Sequence of chain 1.B:
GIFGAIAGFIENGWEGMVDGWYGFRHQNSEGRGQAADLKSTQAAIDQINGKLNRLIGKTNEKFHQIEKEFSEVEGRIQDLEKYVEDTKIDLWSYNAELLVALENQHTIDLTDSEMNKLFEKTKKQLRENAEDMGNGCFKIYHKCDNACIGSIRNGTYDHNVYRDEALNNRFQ

This small molecule binds to this protein.
Small molecule (SMILES): CC(=O)N[C@@H]1[C@@H](O)[C@H](O)[C@@H](CO)O[C@H]1O

Sequence of chain 1.A:
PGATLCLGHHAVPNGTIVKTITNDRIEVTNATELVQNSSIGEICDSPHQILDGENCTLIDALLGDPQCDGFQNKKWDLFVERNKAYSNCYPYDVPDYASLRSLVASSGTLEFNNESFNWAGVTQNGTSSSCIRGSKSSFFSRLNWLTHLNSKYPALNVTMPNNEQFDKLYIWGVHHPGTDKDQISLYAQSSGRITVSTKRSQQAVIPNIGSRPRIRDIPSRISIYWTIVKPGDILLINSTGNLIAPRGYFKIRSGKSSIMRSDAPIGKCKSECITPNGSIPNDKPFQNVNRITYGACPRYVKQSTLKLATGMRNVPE

Binding-site contacts:
Ligand atom O7 contacts residue ASN32 of chain 1.A at 4.0 Å.
Ligand atom C6 contacts residue PEG1 of chain 1.W at 3.8 Å.
Ligand atom C3 contacts residue ASN32 of chain 1.A at 3.8 Å.
Ligand atom C5 contacts residue PEG1 of chain 1.W at 4.2 Å.
Ligand atom C1 contacts residue ASN32 of chain 1.A at 1.4 Å.
Ligand atom C6 contacts residue THR312 of chain 1.A at 4.2 Å.
Ligand atom O5 contacts residue THR312 of chain 1.A at 3.2 Å (h-bond).
Ligand atom C8 contacts residue PG41 of chain 1.J at 4.4 Å.
Ligand atom O5 contacts residue PG41 of chain 1.J at 3.9 Å.
Ligand atom C6 contacts residue THR34 of chain 1.A at 4.0 Å.
Ligand atom C4 contacts residue PEG1 of chain 1.W at 4.3 Å.
Ligand atom C7 contacts residue PG41 of chain 1.J at 4.0 Å.
Ligand atom N2 contacts residue ASN32 of chain 1.A at 2.9 Å (h-bond).
Ligand atom C7 contacts residue PEG1 of chain 1.W at 4.4 Å.
Ligand atom C2 contacts residue ASN32 of chain 1.A at 2.5 Å.
Ligand atom C4 contacts residue ASN32 of chain 1.A at 4.2 Å.
Ligand atom O5 contacts residue ASN32 of chain 1.A at 2.4 Å (h-bond).
Ligand atom C5 contacts residue THR34 of chain 1.A at 4.5 Å.
Ligand atom O7 contacts residue PG41 of chain 1.J at 3.3 Å.
Ligand atom O5 contacts residue ALA33 of chain 1.A at 4.2 Å.
Ligand atom C1 contacts residue ALA33 of chain 1.A at 4.1 Å (hydrophobic).
Ligand atom C5 contacts residue ASN32 of chain 1.A at 3.7 Å.
Ligand atom O6 contacts residue LEU52 of chain 1.B at 3.2 Å.
Ligand atom C1 contacts residue PG41 of chain 1.J at 3.7 Å.
Ligand atom C1 contacts residue THR312 of chain 1.A at 3.6 Å.
Ligand atom C5 contacts residue THR312 of chain 1.A at 4.4 Å.
Ligand atom O6 contacts residue THR312 of chain 1.A at 4.3 Å.
Ligand atom C6 contacts residue LEU52 of chain 1.B at 4.1 Å (hydrophobic).
Ligand atom O6 contacts residue PEG1 of chain 1.W at 2.5 Å (h-bond).
Ligand atom C7 contacts residue ASN32 of chain 1.A at 3.6 Å.
Ligand atom C2 contacts residue PG41 of chain 1.J at 4.0 Å.
Ligand atom O7 contacts residue PEG1 of chain 1.W at 3.2 Å (h-bond).
Ligand atom N2 contacts residue PG41 of chain 1.J at 4.4 Å.
Ligand atom O5 contacts residue PEG1 of chain 1.W at 3.9 Å.